Sequence of chain 1.C:
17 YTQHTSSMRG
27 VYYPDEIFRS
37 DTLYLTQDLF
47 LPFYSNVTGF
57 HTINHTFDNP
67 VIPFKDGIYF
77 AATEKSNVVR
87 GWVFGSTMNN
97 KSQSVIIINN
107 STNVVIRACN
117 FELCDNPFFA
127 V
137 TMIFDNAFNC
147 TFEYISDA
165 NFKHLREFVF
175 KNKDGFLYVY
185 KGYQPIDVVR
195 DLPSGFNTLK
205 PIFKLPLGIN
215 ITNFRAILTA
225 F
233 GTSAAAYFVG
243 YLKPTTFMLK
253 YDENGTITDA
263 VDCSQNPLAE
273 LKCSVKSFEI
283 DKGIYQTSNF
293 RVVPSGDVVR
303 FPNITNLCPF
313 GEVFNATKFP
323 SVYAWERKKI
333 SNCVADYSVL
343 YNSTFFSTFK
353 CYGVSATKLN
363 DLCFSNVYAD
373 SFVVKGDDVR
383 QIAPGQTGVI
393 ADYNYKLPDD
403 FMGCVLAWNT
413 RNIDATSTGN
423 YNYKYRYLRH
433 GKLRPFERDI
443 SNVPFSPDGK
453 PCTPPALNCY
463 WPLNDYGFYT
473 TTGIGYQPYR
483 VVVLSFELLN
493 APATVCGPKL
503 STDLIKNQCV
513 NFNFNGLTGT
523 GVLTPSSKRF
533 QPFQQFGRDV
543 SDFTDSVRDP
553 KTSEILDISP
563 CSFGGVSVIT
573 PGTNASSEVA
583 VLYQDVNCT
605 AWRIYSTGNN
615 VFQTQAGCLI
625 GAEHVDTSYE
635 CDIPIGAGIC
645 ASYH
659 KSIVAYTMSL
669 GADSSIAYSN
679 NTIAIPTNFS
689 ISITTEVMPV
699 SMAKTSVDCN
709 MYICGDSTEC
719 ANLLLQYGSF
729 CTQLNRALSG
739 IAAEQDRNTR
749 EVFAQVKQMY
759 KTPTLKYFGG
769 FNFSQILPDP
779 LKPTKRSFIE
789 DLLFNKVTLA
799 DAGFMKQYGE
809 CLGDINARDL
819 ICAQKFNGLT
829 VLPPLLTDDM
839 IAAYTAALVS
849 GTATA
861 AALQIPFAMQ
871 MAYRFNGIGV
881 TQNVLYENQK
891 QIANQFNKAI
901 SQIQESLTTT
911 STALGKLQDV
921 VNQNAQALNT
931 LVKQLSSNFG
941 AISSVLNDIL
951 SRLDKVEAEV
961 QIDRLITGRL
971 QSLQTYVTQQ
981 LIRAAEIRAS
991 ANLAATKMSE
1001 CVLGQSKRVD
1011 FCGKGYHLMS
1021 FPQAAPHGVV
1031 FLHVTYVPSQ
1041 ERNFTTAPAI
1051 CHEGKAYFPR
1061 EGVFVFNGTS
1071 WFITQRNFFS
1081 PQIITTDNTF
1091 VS

Binding-site contacts:
Ligand atom O7 contacts residue LYS434 of chain 1.C at 4.2 Å.
Ligand atom C8 contacts residue ASN214 of chain 1.B at 4.2 Å.
Ligand atom C6 contacts residue HIS432 of chain 1.C at 3.8 Å.
Ligand atom C8 contacts residue ARG436 of chain 1.C at 3.9 Å.
Ligand atom O5 contacts residue ASN214 of chain 1.B at 2.4 Å (h-bond).
Ligand atom O5 contacts residue SER92 of chain 1.B at 3.5 Å.
Ligand atom C1 contacts residue ASN214 of chain 1.B at 1.4 Å.
Ligand atom O5 contacts residue THR216 of chain 1.B at 4.0 Å.
Ligand atom C5 contacts residue ASN214 of chain 1.B at 3.7 Å.
Ligand atom C2 contacts residue ASN214 of chain 1.B at 2.5 Å.
Ligand atom C7 contacts residue ARG431 of chain 1.C at 4.2 Å.
Ligand atom C4 contacts residue ASN214 of chain 1.B at 4.2 Å.
Ligand atom C1 contacts residue SER92 of chain 1.B at 4.2 Å.
Ligand atom C8 contacts residue LYS434 of chain 1.C at 4.0 Å.
Ligand atom O7 contacts residue ARG431 of chain 1.C at 3.1 Å (salt-bridge).
Ligand atom O7 contacts residue ASN214 of chain 1.B at 4.1 Å.
Ligand atom C7 contacts residue ASN214 of chain 1.B at 3.7 Å.
Ligand atom C5 contacts residue THR216 of chain 1.B at 4.1 Å.
Ligand atom C8 contacts residue GLU439 of chain 1.C at 4.5 Å.
Ligand atom C6 contacts residue SER92 of chain 1.B at 4.2 Å.
Ligand atom N2 contacts residue ASN214 of chain 1.B at 2.9 Å (h-bond).
Ligand atom O6 contacts residue THR93 of chain 1.B at 4.2 Å.
Ligand atom C3 contacts residue ASN214 of chain 1.B at 3.8 Å.
Ligand atom C1 contacts residue THR216 of chain 1.B at 3.7 Å.
Ligand atom C5 contacts residue SER92 of chain 1.B at 4.3 Å.
Ligand atom O6 contacts residue SER92 of chain 1.B at 4.2 Å.

The small molecule below binds the protein below.
Small molecule (SMILES): CC(=O)N[C@H]1[C@H](O[C@H]2[C@H](O)[C@@H](NC(C)=O)CO[C@@H]2CO)O[C@H](CO)[C@@H](O)[C@@H]1O

Sequence of chain 1.B:
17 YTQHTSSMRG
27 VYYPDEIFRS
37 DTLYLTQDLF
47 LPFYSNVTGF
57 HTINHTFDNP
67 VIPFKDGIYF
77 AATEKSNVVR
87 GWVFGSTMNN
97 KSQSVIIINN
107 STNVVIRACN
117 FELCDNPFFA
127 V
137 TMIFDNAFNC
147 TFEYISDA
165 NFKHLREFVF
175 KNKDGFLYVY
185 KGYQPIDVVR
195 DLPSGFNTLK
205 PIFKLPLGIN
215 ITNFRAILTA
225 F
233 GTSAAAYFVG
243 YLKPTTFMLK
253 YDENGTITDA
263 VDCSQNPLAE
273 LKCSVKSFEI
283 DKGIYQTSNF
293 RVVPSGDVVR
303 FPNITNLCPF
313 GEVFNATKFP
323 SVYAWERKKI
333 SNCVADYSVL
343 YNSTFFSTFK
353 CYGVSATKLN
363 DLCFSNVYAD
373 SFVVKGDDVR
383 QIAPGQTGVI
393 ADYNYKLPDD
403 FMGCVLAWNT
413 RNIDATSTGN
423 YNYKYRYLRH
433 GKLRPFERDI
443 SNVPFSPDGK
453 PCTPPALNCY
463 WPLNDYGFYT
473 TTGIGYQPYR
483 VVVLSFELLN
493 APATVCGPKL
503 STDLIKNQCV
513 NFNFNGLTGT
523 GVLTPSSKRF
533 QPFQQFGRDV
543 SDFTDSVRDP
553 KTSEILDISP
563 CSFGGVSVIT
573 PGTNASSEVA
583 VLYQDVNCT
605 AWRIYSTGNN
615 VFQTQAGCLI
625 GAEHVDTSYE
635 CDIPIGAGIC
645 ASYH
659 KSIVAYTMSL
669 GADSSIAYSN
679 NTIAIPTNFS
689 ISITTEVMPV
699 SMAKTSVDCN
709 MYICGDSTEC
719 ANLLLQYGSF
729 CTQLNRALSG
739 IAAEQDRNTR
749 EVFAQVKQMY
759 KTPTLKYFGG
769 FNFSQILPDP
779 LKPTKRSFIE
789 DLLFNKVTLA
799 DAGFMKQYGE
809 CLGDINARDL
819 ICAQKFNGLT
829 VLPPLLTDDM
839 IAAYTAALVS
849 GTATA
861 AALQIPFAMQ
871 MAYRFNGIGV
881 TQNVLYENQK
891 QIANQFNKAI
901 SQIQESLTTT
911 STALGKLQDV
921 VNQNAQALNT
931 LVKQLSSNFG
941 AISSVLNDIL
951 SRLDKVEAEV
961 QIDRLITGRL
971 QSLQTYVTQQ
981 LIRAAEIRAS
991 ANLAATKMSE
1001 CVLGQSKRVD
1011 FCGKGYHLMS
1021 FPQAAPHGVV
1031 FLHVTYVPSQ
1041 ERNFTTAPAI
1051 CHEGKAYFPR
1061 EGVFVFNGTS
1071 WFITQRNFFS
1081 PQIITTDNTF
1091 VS